The protein below binds the small molecule below.
Small molecule (SMILES): CC(=O)N[C@H]1[C@H](O[C@H]2[C@H](O)[C@@H](NC(C)=O)CO[C@@H]2CO)O[C@H](CO)[C@@H](O[C@@H]2O[C@H](CO[C@H]3O[C@H](CO)[C@@H](O)[C@H](O)[C@@H]3O)[C@@H](O)[C@H](O[C@H]3O[C@H](CO)[C@@H](O)[C@H](O)[C@@H]3O)[C@@H]2O)[C@@H]1O

Binding-site contacts:
Ligand atom C8 contacts residue THR32 of chain 3.A at 3.3 Å.
Ligand atom C7 contacts residue ASN30 of chain 3.A at 3.5 Å.
Ligand atom O6 contacts residue THR310 of chain 3.A at 4.0 Å.
Ligand atom C3 contacts residue ASN30 of chain 3.A at 3.8 Å.
Ligand atom C4 contacts residue ASP283 of chain 3.A at 4.0 Å.
Ligand atom O5 contacts residue ALA31 of chain 3.A at 4.4 Å.
Ligand atom C6 contacts residue ASP283 of chain 3.A at 4.4 Å.
Ligand atom C6 contacts residue THR310 of chain 3.A at 4.0 Å.
Ligand atom O7 contacts residue ASN30 of chain 3.A at 3.8 Å.
Ligand atom C1 contacts residue THR310 of chain 3.A at 3.7 Å.
Ligand atom C6 contacts residue LEU52 of chain 3.B at 3.8 Å (hydrophobic).
Ligand atom C4 contacts residue ASN30 of chain 3.A at 4.3 Å.
Ligand atom O3 contacts residue ASP283 of chain 3.A at 4.1 Å.
Ligand atom O7 contacts residue THR32 of chain 3.A at 4.0 Å.
Ligand atom C1 contacts residue ASN30 of chain 3.A at 1.4 Å.
Ligand atom C1 contacts residue ALA31 of chain 3.A at 4.3 Å (hydrophobic).
Ligand atom C5 contacts residue THR310 of chain 3.A at 4.3 Å.
Ligand atom O5 contacts residue THR310 of chain 3.A at 3.2 Å (h-bond).
Ligand atom C5 contacts residue ASN30 of chain 3.A at 3.7 Å.
Ligand atom O4 contacts residue ASP283 of chain 3.A at 4.0 Å.
Ligand atom C2 contacts residue ASN30 of chain 3.A at 2.5 Å.
Ligand atom O6 contacts residue ILE56 of chain 3.B at 4.3 Å.
Ligand atom O6 contacts residue LEU52 of chain 3.B at 3.4 Å.
Ligand atom N2 contacts residue ASN30 of chain 3.A at 2.9 Å (h-bond).
Ligand atom O4 contacts residue ILE56 of chain 3.B at 4.0 Å.
Ligand atom C7 contacts residue THR32 of chain 3.A at 4.0 Å.
Ligand atom C6 contacts residue ILE56 of chain 3.B at 3.5 Å (hydrophobic).
Ligand atom O5 contacts residue ASN30 of chain 3.A at 2.3 Å (h-bond).

Sequence of chain 3.B:
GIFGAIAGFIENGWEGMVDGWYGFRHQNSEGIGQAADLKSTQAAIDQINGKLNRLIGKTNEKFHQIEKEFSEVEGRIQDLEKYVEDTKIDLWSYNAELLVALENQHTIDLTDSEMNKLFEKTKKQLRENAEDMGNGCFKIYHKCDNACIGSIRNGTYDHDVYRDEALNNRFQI

Sequence of chain 3.A:
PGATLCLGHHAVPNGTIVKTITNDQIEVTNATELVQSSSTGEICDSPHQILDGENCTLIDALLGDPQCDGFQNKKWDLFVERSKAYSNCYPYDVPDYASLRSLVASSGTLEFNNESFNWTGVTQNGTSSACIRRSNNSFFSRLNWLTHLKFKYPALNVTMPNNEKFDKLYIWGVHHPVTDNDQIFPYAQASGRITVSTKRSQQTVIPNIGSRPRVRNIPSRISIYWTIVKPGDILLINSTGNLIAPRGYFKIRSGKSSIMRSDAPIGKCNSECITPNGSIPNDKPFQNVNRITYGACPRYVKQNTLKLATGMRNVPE